Sequence of chain 1.A:
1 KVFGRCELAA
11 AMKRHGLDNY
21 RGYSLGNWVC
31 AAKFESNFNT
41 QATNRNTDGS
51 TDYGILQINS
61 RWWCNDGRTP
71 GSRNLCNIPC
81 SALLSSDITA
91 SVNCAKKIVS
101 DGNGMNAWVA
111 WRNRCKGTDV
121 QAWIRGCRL

Binding-site contacts:
Ligand atom S3 contacts residue LYS1 of chain 1.A at 3.9 Å.
Ligand atom C26 contacts residue ASP87 of chain 1.A at 3.4 Å.
Ligand atom C7 contacts residue P6G1 of chain 1.H at 3.9 Å.
Ligand atom O10 contacts residue ASP87 of chain 1.A at 3.8 Å.
Ligand atom C21 contacts residue ASP87 of chain 1.A at 3.5 Å.
Ligand atom O9 contacts residue LYS1 of chain 1.A at 3.0 Å (salt-bridge).
Ligand atom C16 contacts residue ASP87 of chain 1.A at 3.7 Å.
Ligand atom O12 contacts residue PHE3 of chain 1.A at 3.5 Å.
Ligand atom C18 contacts residue SER86 of chain 1.A at 3.7 Å.
Ligand atom O12 contacts residue ALA11 of chain 1.A at 3.5 Å.
Ligand atom O4 contacts residue P6G1 of chain 1.H at 3.3 Å.
Ligand atom C17 contacts residue SER86 of chain 1.A at 4.0 Å.
Ligand atom C18 contacts residue ASP87 of chain 1.A at 3.4 Å.
Ligand atom C1 contacts residue P6G1 of chain 1.H at 3.8 Å.
Ligand atom O7 contacts residue GLU7 of chain 1.A at 3.9 Å.
Ligand atom O10 contacts residue ILE88 of chain 1.A at 3.1 Å (h-bond).
Ligand atom C14 contacts residue P6G1 of chain 1.H at 3.7 Å.
Ligand atom C20 contacts residue ASP87 of chain 1.A at 3.5 Å.
Ligand atom O12 contacts residue ARG14 of chain 1.A at 3.2 Å (salt-bridge).
Ligand atom O3 contacts residue P6G1 of chain 1.H at 3.7 Å.
Ligand atom O7 contacts residue LYS1 of chain 1.A at 3.6 Å.
Ligand atom C20 contacts residue P6G1 of chain 1.H at 3.9 Å.
Ligand atom C8 contacts residue P6G1 of chain 1.H at 3.9 Å.
Ligand atom C16 contacts residue SER86 of chain 1.A at 3.5 Å.
Ligand atom O2 contacts residue P6G1 of chain 1.H at 3.6 Å.
Ligand atom C13 contacts residue P6G1 of chain 1.H at 3.6 Å.
Ligand atom C21 contacts residue P6G1 of chain 1.H at 3.9 Å.
Ligand atom C12 contacts residue P6G1 of chain 1.H at 3.9 Å.
Ligand atom O10 contacts residue HIS15 of chain 1.A at 3.7 Å.
Ligand atom S4 contacts residue ARG14 of chain 1.A at 3.6 Å.
Ligand atom C14 contacts residue LYS1 of chain 1.A at 4.0 Å.
Ligand atom C2 contacts residue P6G1 of chain 1.H at 3.8 Å.
Ligand atom O11 contacts residue HIS15 of chain 1.A at 3.4 Å.
Ligand atom C19 contacts residue ASP87 of chain 1.A at 3.6 Å.
Ligand atom O10 contacts residue PHE3 of chain 1.A at 4.0 Å.
Ligand atom S1 contacts residue P6G1 of chain 1.H at 4.0 Å.
Ligand atom C15 contacts residue P6G1 of chain 1.H at 3.9 Å.
Ligand atom O11 contacts residue ARG14 of chain 1.A at 2.9 Å (salt-bridge).
Ligand atom C17 contacts residue ASP87 of chain 1.A at 3.5 Å.
Ligand atom C24 contacts residue P6G1 of chain 1.H at 3.6 Å.

This small molecule binds to this protein.
Small molecule (SMILES): O=S(=O)(O)c1cc2c(O)c(c1)Cc1cc(S(=O)(=O)O)cc(c1O)Cc1cc(S(=O)(=O)O)cc(c1O)Cc1cc(S(=O)(=O)O)cc(c1O)C2